Binding-site contacts:
Ligand atom O3P contacts residue TRP59 of chain 1.F at 3.1 Å.
Ligand atom O3P contacts residue GLY367 of chain 1.E at 3.1 Å (h-bond).
Ligand atom O1P contacts residue GLY389 of chain 1.E at 2.8 Å (h-bond).
Ligand atom O3 contacts residue KCX187 of chain 1.E at 3.0 Å (h-bond).
Ligand atom O1 contacts residue LYS161 of chain 1.E at 3.2 Å.
Ligand atom O7 contacts residue ASN109 of chain 1.F at 3.1 Å (h-bond).
Ligand atom O7 contacts residue GLU190 of chain 1.E at 3.4 Å (salt-bridge).
Ligand atom O2 contacts residue THR159 of chain 1.E at 3.0 Å (h-bond).
Ligand atom O2P contacts residue GLY390 of chain 1.E at 2.5 Å (h-bond).
Ligand atom O3 contacts residue MG1 of chain 1.Q at 2.0 Å.
Ligand atom O2 contacts residue KCX187 of chain 1.E at 3.4 Å (h-bond).
Ligand atom O2 contacts residue ASP189 of chain 1.E at 3.2 Å (salt-bridge).
Ligand atom O4P contacts residue ARG281 of chain 1.E at 3.3 Å (salt-bridge).
Ligand atom C contacts residue MG1 of chain 1.Q at 3.1 Å.
Ligand atom O5P contacts residue ARG281 of chain 1.E at 2.8 Å (salt-bridge).
Ligand atom C2 contacts residue MG1 of chain 1.Q at 2.9 Å.
Ligand atom O7 contacts residue LYS161 of chain 1.E at 3.5 Å (salt-bridge).
Ligand atom O3 contacts residue ASN109 of chain 1.F at 3.4 Å (h-bond).
Ligand atom O2P contacts residue LYS161 of chain 1.E at 3.2 Å.
Ligand atom O2P contacts residue THR58 of chain 1.F at 2.7 Å (h-bond).
Ligand atom C3 contacts residue KCX187 of chain 1.E at 3.4 Å.
Ligand atom O7 contacts residue LYS163 of chain 1.E at 2.8 Å (salt-bridge).
Ligand atom O5P contacts residue HIS313 of chain 1.E at 3.0 Å.
Ligand atom O4P contacts residue HIS313 of chain 1.E at 3.4 Å (h-bond).
Ligand atom O7 contacts residue MG1 of chain 1.Q at 2.6 Å.
Ligand atom P1 contacts residue THR58 of chain 1.F at 3.5 Å.
Ligand atom O4 contacts residue SER365 of chain 1.E at 3.3 Å.
Ligand atom O3 contacts residue GLU190 of chain 1.E at 3.0 Å (salt-bridge).
Ligand atom C3 contacts residue MG1 of chain 1.Q at 2.9 Å.
Ligand atom O5 contacts residue HIS313 of chain 1.E at 3.2 Å (h-bond).
Ligand atom O7 contacts residue ASP189 of chain 1.E at 3.3 Å (salt-bridge).
Ligand atom O2P contacts residue GLY389 of chain 1.E at 3.2 Å.
Ligand atom O2 contacts residue MG1 of chain 1.Q at 2.2 Å.
Ligand atom O6 contacts residue LYS320 of chain 1.E at 3.0 Å (salt-bridge).
Ligand atom O3P contacts residue THR58 of chain 1.F at 3.3 Å (h-bond).
Ligand atom O3P contacts residue LYS320 of chain 1.E at 2.7 Å (salt-bridge).
Ligand atom O4 contacts residue GLY366 of chain 1.E at 2.9 Å.
Ligand atom O2 contacts residue LYS161 of chain 1.E at 2.9 Å (salt-bridge).
Ligand atom O3 contacts residue HIS280 of chain 1.E at 3.0 Å (h-bond).
Ligand atom O4 contacts residue LEU321 of chain 1.E at 3.3 Å.

This protein binds this small molecule.
Small molecule (SMILES): O=C(O)[C@@](O)(COP(=O)(O)O)[C@H](O)[C@H](O)COP(=O)(O)O

Sequence of chain 1.E:
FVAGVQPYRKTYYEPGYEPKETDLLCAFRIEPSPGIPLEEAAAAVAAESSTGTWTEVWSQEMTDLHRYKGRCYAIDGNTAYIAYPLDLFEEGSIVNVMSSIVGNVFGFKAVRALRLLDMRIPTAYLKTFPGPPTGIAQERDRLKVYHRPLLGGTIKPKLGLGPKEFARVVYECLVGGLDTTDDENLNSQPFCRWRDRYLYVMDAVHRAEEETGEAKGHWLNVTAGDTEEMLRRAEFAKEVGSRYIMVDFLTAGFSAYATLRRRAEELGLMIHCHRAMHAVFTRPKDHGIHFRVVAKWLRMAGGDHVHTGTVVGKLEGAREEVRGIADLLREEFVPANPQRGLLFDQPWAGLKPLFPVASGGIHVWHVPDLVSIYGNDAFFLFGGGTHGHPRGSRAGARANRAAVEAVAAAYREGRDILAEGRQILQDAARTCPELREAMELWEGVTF

Sequence of chain 1.F:
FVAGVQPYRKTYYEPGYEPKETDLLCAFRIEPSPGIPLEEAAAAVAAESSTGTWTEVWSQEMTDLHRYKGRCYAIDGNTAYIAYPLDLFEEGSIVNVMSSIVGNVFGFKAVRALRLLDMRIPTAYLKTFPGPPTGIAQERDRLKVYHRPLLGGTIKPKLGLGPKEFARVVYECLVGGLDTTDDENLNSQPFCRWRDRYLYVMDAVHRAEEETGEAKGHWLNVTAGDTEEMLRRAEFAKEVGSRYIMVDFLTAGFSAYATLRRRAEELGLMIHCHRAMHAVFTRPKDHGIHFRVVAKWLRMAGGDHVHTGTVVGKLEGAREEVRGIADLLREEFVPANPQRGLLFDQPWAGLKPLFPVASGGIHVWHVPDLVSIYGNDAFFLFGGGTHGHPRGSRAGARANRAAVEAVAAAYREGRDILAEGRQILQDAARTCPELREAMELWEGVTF